Sequence of chain 1.A:
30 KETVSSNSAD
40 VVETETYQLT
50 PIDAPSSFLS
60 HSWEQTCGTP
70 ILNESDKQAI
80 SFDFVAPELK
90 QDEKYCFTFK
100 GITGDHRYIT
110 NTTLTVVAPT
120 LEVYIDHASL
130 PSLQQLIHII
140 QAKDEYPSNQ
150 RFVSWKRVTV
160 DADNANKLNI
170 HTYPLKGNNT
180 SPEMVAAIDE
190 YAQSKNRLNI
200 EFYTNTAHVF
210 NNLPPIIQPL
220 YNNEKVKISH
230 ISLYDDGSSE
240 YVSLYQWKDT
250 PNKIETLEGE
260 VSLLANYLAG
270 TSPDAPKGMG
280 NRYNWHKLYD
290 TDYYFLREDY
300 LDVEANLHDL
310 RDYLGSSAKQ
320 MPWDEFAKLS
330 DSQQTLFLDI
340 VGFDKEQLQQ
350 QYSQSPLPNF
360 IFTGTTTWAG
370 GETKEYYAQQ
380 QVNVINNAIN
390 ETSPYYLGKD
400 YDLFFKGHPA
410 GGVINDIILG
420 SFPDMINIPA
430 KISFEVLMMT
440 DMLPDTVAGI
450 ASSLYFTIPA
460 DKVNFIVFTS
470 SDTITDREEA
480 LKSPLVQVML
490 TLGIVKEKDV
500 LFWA

The protein below binds the small molecule below.
Small molecule (SMILES): CC(=O)N[C@@H]1[C@@H](O)[C@@H](F)C(O[P](=O)(O)OC[C@H]2O[C@@H](n3ccc(N)nc3=O)[C@H](O)[C@@H]2O)(C(=O)O)O[C@H]1[C@H](O)[C@H](O)CO

Binding-site contacts:
Ligand atom C2 contacts residue PRO408 of chain 1.A at 3.8 Å (hydrophobic).
Ligand atom O2 contacts residue ILE431 of chain 1.A at 3.4 Å (h-bond).
Ligand atom O9A contacts residue ALA450 of chain 1.A at 2.7 Å (h-bond).
Ligand atom O8A contacts residue SER451 of chain 1.A at 3.7 Å.
Ligand atom C4 contacts residue GLY363 of chain 1.A at 3.6 Å.
Ligand atom O2A contacts residue SER452 of chain 1.A at 3.1 Å (h-bond).
Ligand atom N4 contacts residue GLY363 of chain 1.A at 2.9 Å (h-bond).
Ligand atom O2' contacts residue SER128 of chain 1.A at 3.7 Å.
Ligand atom O3' contacts residue GLU434 of chain 1.A at 2.5 Å (salt-bridge).
Ligand atom O2 contacts residue LYS405 of chain 1.A at 2.8 Å (salt-bridge).
Ligand atom C4 contacts residue GLY406 of chain 1.A at 3.8 Å.
Ligand atom C5 contacts residue GLY363 of chain 1.A at 3.6 Å.
Ligand atom O2 contacts residue PHE433 of chain 1.A at 2.9 Å (h-bond).
Ligand atom OBA contacts residue HIS407 of chain 1.A at 3.2 Å (h-bond).
Ligand atom N1 contacts residue PRO408 of chain 1.A at 3.7 Å.
Ligand atom C2' contacts residue GLU434 of chain 1.A at 3.4 Å.
Ligand atom N4 contacts residue HIS407 of chain 1.A at 3.6 Å.
Ligand atom O8A contacts residue ALA450 of chain 1.A at 3.0 Å (h-bond).
Ligand atom O2 contacts residue SER432 of chain 1.A at 3.8 Å.
Ligand atom C2 contacts residue LYS405 of chain 1.A at 3.3 Å.
Ligand atom O2A contacts residue SER451 of chain 1.A at 3.0 Å (h-bond).
Ligand atom PA contacts residue SER451 of chain 1.A at 3.5 Å.
Ligand atom O2' contacts residue GLU434 of chain 1.A at 2.7 Å (salt-bridge).
Ligand atom O2' contacts residue SER432 of chain 1.A at 3.8 Å.
Ligand atom N4 contacts residue GLY406 of chain 1.A at 3.6 Å.
Ligand atom N4 contacts residue LYS405 of chain 1.A at 2.9 Å (salt-bridge).
Ligand atom O9A contacts residue ILE449 of chain 1.A at 3.5 Å.
Ligand atom O2' contacts residue ARG156 of chain 1.A at 3.0 Å (salt-bridge).
Ligand atom C6 contacts residue HIS407 of chain 1.A at 3.7 Å.
Ligand atom N3 contacts residue LYS405 of chain 1.A at 3.1 Å (salt-bridge).
Ligand atom OAA contacts residue HIS407 of chain 1.A at 3.0 Å (h-bond).
Ligand atom N3 contacts residue GLY406 of chain 1.A at 3.5 Å (h-bond).
Ligand atom C3' contacts residue GLU434 of chain 1.A at 3.6 Å.
Ligand atom O3A contacts residue SER451 of chain 1.A at 3.6 Å (h-bond).
Ligand atom C5 contacts residue HIS407 of chain 1.A at 3.7 Å.
Ligand atom C1A contacts residue HIS407 of chain 1.A at 3.3 Å.
Ligand atom N4 contacts residue THR362 of chain 1.A at 3.8 Å.
Ligand atom C9A contacts residue ALA450 of chain 1.A at 3.7 Å (hydrophobic).
Ligand atom C4 contacts residue HIS407 of chain 1.A at 3.8 Å.
Ligand atom O5' contacts residue SER451 of chain 1.A at 3.5 Å (h-bond).